Sequence of chain 1.A:
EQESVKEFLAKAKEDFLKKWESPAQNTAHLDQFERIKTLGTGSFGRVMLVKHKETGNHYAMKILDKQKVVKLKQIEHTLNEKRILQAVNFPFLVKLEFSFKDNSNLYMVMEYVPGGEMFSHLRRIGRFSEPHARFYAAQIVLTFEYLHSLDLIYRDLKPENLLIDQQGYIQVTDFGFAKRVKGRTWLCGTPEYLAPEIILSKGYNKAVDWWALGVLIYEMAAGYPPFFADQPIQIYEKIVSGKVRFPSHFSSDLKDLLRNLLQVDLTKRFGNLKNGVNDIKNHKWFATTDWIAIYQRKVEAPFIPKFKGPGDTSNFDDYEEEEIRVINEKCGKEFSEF

Binding-site contacts:
Ligand atom CAX contacts residue GLU171 of chain 1.A at 3.5 Å.
Ligand atom N3 contacts residue PHE328 of chain 1.A at 3.5 Å.
Ligand atom C6 contacts residue ALA71 of chain 1.A at 3.3 Å (hydrophobic).
Ligand atom NAC contacts residue GLU128 of chain 1.A at 2.7 Å (salt-bridge).
Ligand atom N7 contacts residue THR184 of chain 1.A at 3.0 Å (h-bond).
Ligand atom OAN contacts residue GLU171 of chain 1.A at 2.8 Å (salt-bridge).
Ligand atom N1 contacts residue LEU174 of chain 1.A at 3.6 Å.
Ligand atom CAV contacts residue GLY56 of chain 1.A at 3.6 Å.
Ligand atom CBS contacts residue GLU231 of chain 1.A at 3.4 Å.
Ligand atom NAD contacts residue GLU171 of chain 1.A at 3.2 Å (salt-bridge).
Ligand atom OAI contacts residue GLY56 of chain 1.A at 3.3 Å (h-bond).
Ligand atom C5 contacts residue LEU174 of chain 1.A at 3.4 Å (hydrophobic).
Ligand atom N6 contacts residue VAL105 of chain 1.A at 3.5 Å.
Ligand atom NAF contacts residue ARG134 of chain 1.A at 3.4 Å (salt-bridge).
Ligand atom CA contacts residue PHE55 of chain 1.A at 3.4 Å (hydrophobic).
Ligand atom N contacts residue PHE55 of chain 1.A at 3.4 Å.
Ligand atom OAI contacts residue PHE55 of chain 1.A at 3.0 Å (h-bond).
Ligand atom N6 contacts residue GLU122 of chain 1.A at 2.8 Å (salt-bridge).
Ligand atom CCH contacts residue GLU128 of chain 1.A at 3.6 Å.
Ligand atom OAL contacts residue VAL58 of chain 1.A at 3.5 Å.
Ligand atom CBB contacts residue GLU204 of chain 1.A at 3.6 Å.
Ligand atom NAB contacts residue GLU231 of chain 1.A at 2.9 Å (salt-bridge).
Ligand atom OAN contacts residue GLU128 of chain 1.A at 2.9 Å (salt-bridge).
Ligand atom N6 contacts residue ALA71 of chain 1.A at 3.5 Å.
Ligand atom NAD contacts residue PRO170 of chain 1.A at 3.4 Å.
Ligand atom C6 contacts residue LEU174 of chain 1.A at 3.4 Å (hydrophobic).
Ligand atom OAI contacts residue GLY53 of chain 1.A at 3.2 Å.
Ligand atom NAD contacts residue GLU231 of chain 1.A at 2.7 Å (salt-bridge).
Ligand atom NBL contacts residue TYR331 of chain 1.A at 3.5 Å (h-bond).
Ligand atom NAE contacts residue GLU128 of chain 1.A at 3.1 Å (salt-bridge).
Ligand atom O contacts residue SER54 of chain 1.A at 3.1 Å (h-bond).
Ligand atom OAO contacts residue GLU128 of chain 1.A at 2.6 Å (salt-bridge).
Ligand atom OAI contacts residue SER54 of chain 1.A at 3.0 Å (h-bond).
Ligand atom C2 contacts residue VAL124 of chain 1.A at 3.4 Å (hydrophobic).
Ligand atom NBK contacts residue GLU171 of chain 1.A at 3.0 Å (salt-bridge).
Ligand atom CBT contacts residue GLU128 of chain 1.A at 3.6 Å.
Ligand atom N1 contacts residue ALA71 of chain 1.A at 3.4 Å.
Ligand atom C8 contacts residue THR184 of chain 1.A at 3.6 Å.
Ligand atom C4 contacts residue LEU174 of chain 1.A at 3.6 Å (hydrophobic).
Ligand atom N1 contacts residue VAL124 of chain 1.A at 3.1 Å (h-bond).

This protein binds this small molecule.
Small molecule (SMILES): [H]/N=C(\N)NCCC[C@@H](NC(=O)[C@@H](CCCN/C(N)=N/[H])NC(=O)CCCCCNC(=O)[C@@H](C)NC(=O)CCCCCNC(=O)[C@H]1O[C@@H](n2cnc3c(N)ncnc32)[C@H](O)[C@@H]1O)C(N)=O